Sequence of chain 1.A:
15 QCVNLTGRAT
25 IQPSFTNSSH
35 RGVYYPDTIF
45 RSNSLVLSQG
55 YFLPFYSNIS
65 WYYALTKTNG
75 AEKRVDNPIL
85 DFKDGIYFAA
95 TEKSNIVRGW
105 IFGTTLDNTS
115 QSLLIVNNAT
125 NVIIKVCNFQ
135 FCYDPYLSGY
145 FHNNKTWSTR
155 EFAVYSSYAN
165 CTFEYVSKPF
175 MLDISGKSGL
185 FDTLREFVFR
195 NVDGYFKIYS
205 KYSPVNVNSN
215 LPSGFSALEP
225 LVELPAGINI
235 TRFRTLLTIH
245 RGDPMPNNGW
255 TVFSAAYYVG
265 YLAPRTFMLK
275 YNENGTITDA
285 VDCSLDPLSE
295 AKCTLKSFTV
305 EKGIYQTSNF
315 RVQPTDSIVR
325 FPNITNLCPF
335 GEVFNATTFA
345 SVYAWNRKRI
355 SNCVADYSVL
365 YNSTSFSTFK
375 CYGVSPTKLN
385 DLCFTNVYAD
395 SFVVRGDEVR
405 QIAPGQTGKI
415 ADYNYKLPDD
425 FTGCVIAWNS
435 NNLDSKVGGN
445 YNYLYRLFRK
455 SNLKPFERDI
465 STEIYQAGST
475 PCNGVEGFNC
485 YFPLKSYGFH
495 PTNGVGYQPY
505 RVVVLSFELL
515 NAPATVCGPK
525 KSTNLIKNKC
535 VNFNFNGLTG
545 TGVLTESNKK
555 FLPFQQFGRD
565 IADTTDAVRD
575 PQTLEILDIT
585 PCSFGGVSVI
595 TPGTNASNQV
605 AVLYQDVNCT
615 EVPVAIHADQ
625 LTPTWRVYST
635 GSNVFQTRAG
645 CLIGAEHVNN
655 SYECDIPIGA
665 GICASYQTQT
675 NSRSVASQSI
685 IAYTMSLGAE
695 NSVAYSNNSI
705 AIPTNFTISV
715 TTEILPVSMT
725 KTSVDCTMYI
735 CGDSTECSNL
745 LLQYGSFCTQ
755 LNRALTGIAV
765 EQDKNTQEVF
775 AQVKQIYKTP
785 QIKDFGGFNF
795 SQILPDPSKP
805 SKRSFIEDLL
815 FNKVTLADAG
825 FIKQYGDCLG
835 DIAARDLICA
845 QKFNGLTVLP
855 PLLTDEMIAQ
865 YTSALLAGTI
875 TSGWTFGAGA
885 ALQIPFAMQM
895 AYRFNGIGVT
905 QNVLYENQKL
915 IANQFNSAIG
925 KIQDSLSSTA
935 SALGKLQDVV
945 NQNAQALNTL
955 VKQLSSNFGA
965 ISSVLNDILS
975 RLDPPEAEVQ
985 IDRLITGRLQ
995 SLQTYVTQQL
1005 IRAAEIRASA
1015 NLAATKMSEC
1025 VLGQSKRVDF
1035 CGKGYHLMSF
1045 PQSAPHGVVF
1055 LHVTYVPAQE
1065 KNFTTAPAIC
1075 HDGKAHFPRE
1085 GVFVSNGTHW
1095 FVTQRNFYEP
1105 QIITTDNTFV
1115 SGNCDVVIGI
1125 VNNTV

The protein below binds the small molecule below.
Small molecule (SMILES): CC(=O)N[C@@H]1[C@@H](O)[C@H](O)[C@@H](CO)O[C@H]1O

Binding-site contacts:
Ligand atom O5 contacts residue TYR137 of chain 1.A at 3.8 Å.
Ligand atom C2 contacts residue TYR137 of chain 1.A at 4.3 Å (hydrophobic).
Ligand atom N2 contacts residue ASN18 of chain 1.A at 3.0 Å.
Ligand atom C3 contacts residue TYR137 of chain 1.A at 4.4 Å (hydrophobic).
Ligand atom C3 contacts residue ASN18 of chain 1.A at 3.9 Å.
Ligand atom C1 contacts residue ASN18 of chain 1.A at 1.5 Å.
Ligand atom O5 contacts residue ASN18 of chain 1.A at 2.3 Å (h-bond).
Ligand atom C2 contacts residue ASN18 of chain 1.A at 2.7 Å.
Ligand atom C6 contacts residue TYR137 of chain 1.A at 4.3 Å (hydrophobic).
Ligand atom C5 contacts residue TYR137 of chain 1.A at 4.0 Å (hydrophobic).
Ligand atom C8 contacts residue VAL17 of chain 1.A at 4.4 Å (hydrophobic).
Ligand atom C7 contacts residue ASN18 of chain 1.A at 3.4 Å.
Ligand atom C1 contacts residue TYR137 of chain 1.A at 3.4 Å (hydrophobic).
Ligand atom C4 contacts residue ASN18 of chain 1.A at 4.3 Å.
Ligand atom C8 contacts residue ASN18 of chain 1.A at 3.6 Å.
Ligand atom O7 contacts residue ASN18 of chain 1.A at 4.1 Å.
Ligand atom C5 contacts residue ASN18 of chain 1.A at 3.6 Å.
Ligand atom N2 contacts residue TYR137 of chain 1.A at 4.0 Å.
Ligand atom C8 contacts residue CYS16 of chain 1.A at 4.3 Å (hydrophobic).